Binding-site contacts:
Ligand atom C6 contacts residue THR94 of chain 2.G at 3.7 Å.
Ligand atom C2 contacts residue PHE162 of chain 2.G at 3.7 Å (hydrophobic).
Ligand atom O2 contacts residue PHE162 of chain 2.G at 3.8 Å.
Ligand atom N3 contacts residue GLN166 of chain 2.G at 2.8 Å (h-bond).
Ligand atom F5 contacts residue GLY96 of chain 2.G at 3.5 Å.
Ligand atom F5 contacts residue PRO229 of chain 2.G at 3.9 Å.
Ligand atom C4 contacts residue THR95 of chain 2.G at 4.2 Å.
Ligand atom C2 contacts residue GLN166 of chain 2.G at 3.6 Å.
Ligand atom N3 contacts residue PHE162 of chain 2.G at 3.5 Å.
Ligand atom N3 contacts residue ARG168 of chain 2.G at 4.2 Å.
Ligand atom C6 contacts residue GLY96 of chain 2.G at 4.2 Å.
Ligand atom C5 contacts residue ILE220 of chain 2.G at 4.3 Å (hydrophobic).
Ligand atom C6 contacts residue THR95 of chain 2.G at 3.8 Å.
Ligand atom C4 contacts residue PHE162 of chain 2.G at 3.7 Å (hydrophobic).
Ligand atom C6 contacts residue PHE162 of chain 2.G at 4.1 Å (hydrophobic).
Ligand atom N1 contacts residue PHE162 of chain 2.G at 3.9 Å.
Ligand atom C5 contacts residue PHE162 of chain 2.G at 4.0 Å (hydrophobic).
Ligand atom C2 contacts residue TYR195 of chain 2.G at 4.1 Å (hydrophobic).
Ligand atom N1 contacts residue THR94 of chain 2.G at 3.6 Å.
Ligand atom O4 contacts residue GLY96 of chain 2.G at 3.4 Å.
Ligand atom O2 contacts residue GLN166 of chain 2.G at 3.0 Å (h-bond).
Ligand atom F5 contacts residue VAL221 of chain 2.G at 3.2 Å.
Ligand atom O4 contacts residue ARG168 of chain 2.G at 3.0 Å (salt-bridge).
Ligand atom F5 contacts residue THR95 of chain 2.G at 3.4 Å.
Ligand atom N3 contacts residue TYR195 of chain 2.G at 4.0 Å.
Ligand atom C4 contacts residue GLY96 of chain 2.G at 3.5 Å.
Ligand atom O2 contacts residue GLU196 of chain 2.G at 3.4 Å.
Ligand atom O2 contacts residue MET197 of chain 2.G at 3.4 Å.
Ligand atom C4 contacts residue GLN166 of chain 2.G at 3.6 Å.
Ligand atom C5 contacts residue THR95 of chain 2.G at 3.6 Å.
Ligand atom C5 contacts residue GLY96 of chain 2.G at 3.5 Å.
Ligand atom C4 contacts residue ARG168 of chain 2.G at 3.9 Å.
Ligand atom C4 contacts residue TYR195 of chain 2.G at 4.3 Å (hydrophobic).
Ligand atom C2 contacts residue GLU196 of chain 2.G at 4.0 Å.
Ligand atom F5 contacts residue ILE220 of chain 2.G at 3.4 Å.
Ligand atom O4 contacts residue PHE162 of chain 2.G at 4.2 Å.
Ligand atom O4 contacts residue VAL221 of chain 2.G at 4.1 Å.
Ligand atom N3 contacts residue GLY96 of chain 2.G at 4.3 Å.
Ligand atom C6 contacts residue ILE220 of chain 2.G at 4.1 Å (hydrophobic).
Ligand atom O4 contacts residue GLN166 of chain 2.G at 3.4 Å (h-bond).

A protein and the small-molecule ligand that binds it are described below.
Small molecule (SMILES): O=c1[nH]cc(F)c(=O)[nH]1

Sequence of chain 2.G:
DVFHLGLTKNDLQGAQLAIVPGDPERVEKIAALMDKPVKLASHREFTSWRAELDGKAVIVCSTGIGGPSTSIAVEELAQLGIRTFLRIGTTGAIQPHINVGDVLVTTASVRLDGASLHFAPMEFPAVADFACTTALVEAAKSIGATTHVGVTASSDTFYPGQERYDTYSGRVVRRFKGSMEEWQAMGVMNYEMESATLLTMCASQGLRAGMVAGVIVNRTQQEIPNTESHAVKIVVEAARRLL